Sequence of chain 2.A:
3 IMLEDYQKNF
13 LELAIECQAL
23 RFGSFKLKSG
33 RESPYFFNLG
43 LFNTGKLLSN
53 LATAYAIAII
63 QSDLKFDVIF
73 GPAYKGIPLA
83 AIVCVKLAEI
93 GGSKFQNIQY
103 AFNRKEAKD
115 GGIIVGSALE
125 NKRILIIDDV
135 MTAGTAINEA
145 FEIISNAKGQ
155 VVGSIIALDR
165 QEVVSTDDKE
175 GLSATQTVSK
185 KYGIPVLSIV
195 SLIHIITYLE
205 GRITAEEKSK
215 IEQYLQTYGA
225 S

Sequence of chain 1.A:
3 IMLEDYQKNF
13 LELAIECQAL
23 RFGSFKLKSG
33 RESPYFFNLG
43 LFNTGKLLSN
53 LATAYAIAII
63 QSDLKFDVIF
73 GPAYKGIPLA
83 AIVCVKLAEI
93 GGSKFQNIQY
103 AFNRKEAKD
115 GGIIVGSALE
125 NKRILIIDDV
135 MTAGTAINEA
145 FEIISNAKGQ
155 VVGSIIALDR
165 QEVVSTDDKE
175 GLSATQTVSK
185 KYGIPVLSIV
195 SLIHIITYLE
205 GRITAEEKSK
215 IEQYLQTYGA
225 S

The protein below binds the small molecule below.
Small molecule (SMILES): O=P(O)(O)NP(=O)(O)O[C@H]1O[C@H](COP(=O)(O)O)[C@@H](O)[C@H]1O

Binding-site contacts:
Ligand atom C3 contacts residue VAL134 of chain 2.A at 3.6 Å (hydrophobic).
Ligand atom C3 contacts residue MG1 of chain 2.B at 3.1 Å.
Ligand atom O2A contacts residue LYS110 of chain 1.A at 3.2 Å (salt-bridge).
Ligand atom PB contacts residue ARG106 of chain 1.A at 3.6 Å.
Ligand atom O3P contacts residue THR136 of chain 2.A at 2.6 Å (h-bond).
Ligand atom C2 contacts residue ASP133 of chain 2.A at 2.9 Å.
Ligand atom O1P contacts residue THR136 of chain 2.A at 3.1 Å.
Ligand atom P contacts residue ALA137 of chain 2.A at 3.4 Å.
Ligand atom C5 contacts residue VAL134 of chain 2.A at 3.6 Å (hydrophobic).
Ligand atom O3P contacts residue MET135 of chain 2.A at 3.5 Å.
Ligand atom C3 contacts residue ASP132 of chain 2.A at 3.3 Å.
Ligand atom O3B contacts residue LYS77 of chain 2.A at 3.1 Å (salt-bridge).
Ligand atom O1B contacts residue ARG106 of chain 1.A at 2.7 Å (salt-bridge).
Ligand atom O2B contacts residue ARG106 of chain 1.A at 2.8 Å (salt-bridge).
Ligand atom O2B contacts residue LYS77 of chain 2.A at 2.8 Å (salt-bridge).
Ligand atom O2 contacts residue MG1 of chain 2.B at 2.1 Å.
Ligand atom PA contacts residue MG1 of chain 2.B at 3.5 Å.
Ligand atom PB contacts residue TYR76 of chain 2.A at 3.6 Å.
Ligand atom O3 contacts residue MG1 of chain 2.B at 2.3 Å.
Ligand atom O1P contacts residue ALA137 of chain 2.A at 3.4 Å (h-bond).
Ligand atom O2P contacts residue GLY138 of chain 2.A at 3.3 Å (h-bond).
Ligand atom N3A contacts residue MG1 of chain 2.B at 3.3 Å.
Ligand atom O3 contacts residue ALA140 of chain 2.A at 3.3 Å.
Ligand atom O3B contacts residue MG1 of chain 2.B at 2.1 Å.
Ligand atom O1B contacts residue TYR76 of chain 2.A at 2.9 Å (h-bond).
Ligand atom O2B contacts residue LYS110 of chain 1.A at 3.2 Å (salt-bridge).
Ligand atom O3P contacts residue GLY138 of chain 2.A at 3.0 Å (h-bond).
Ligand atom C1 contacts residue MG1 of chain 2.B at 3.2 Å.
Ligand atom C3 contacts residue ASP133 of chain 2.A at 3.4 Å.
Ligand atom O2P contacts residue THR139 of chain 2.A at 2.6 Å (h-bond).
Ligand atom C2 contacts residue MG1 of chain 2.B at 2.9 Å.
Ligand atom O5 contacts residue THR139 of chain 2.A at 3.7 Å.
Ligand atom O1 contacts residue MG1 of chain 2.B at 2.3 Å.
Ligand atom O3B contacts residue TYR76 of chain 2.A at 3.2 Å (h-bond).
Ligand atom O3P contacts residue ALA137 of chain 2.A at 3.3 Å (h-bond).
Ligand atom O2P contacts residue ALA137 of chain 2.A at 3.4 Å (h-bond).
Ligand atom P contacts residue THR136 of chain 2.A at 3.6 Å.
Ligand atom PB contacts residue MG1 of chain 2.B at 3.3 Å.
Ligand atom O2 contacts residue ASP133 of chain 2.A at 2.7 Å (salt-bridge).
Ligand atom O3 contacts residue ASP132 of chain 2.A at 2.5 Å (salt-bridge).